The small molecule below binds the protein below.
Small molecule (SMILES): O=c1ccn([C@@H]2O[C@H](CO[P](=O)(O)O[C@H]3[C@@H](O)[C@H](n4ccc(=O)[nH]c4=O)O[C@@H]3COP(=O)(O)O)[C@@H](O)[C@H]2O)c(=O)[nH]1

Binding-site contacts:
Ligand atom O2 contacts residue LEU93 of chain 13.C at 1.9 Å (h-bond).
Ligand atom N3 contacts residue LEU93 of chain 13.C at 1.6 Å (h-bond).
Ligand atom O4 contacts residue LEU114 of chain 13.C at 2.8 Å (h-bond).
Ligand atom N3 contacts residue VAL94 of chain 13.C at 2.3 Å.
Ligand atom N1 contacts residue VAL94 of chain 13.C at 1.9 Å.
Ligand atom C6 contacts residue GLY112 of chain 13.C at 2.2 Å.
Ligand atom N1 contacts residue GLY112 of chain 13.C at 2.9 Å (h-bond).
Ligand atom C4' contacts residue TRP95 of chain 13.C at 3.0 Å (hydrophobic).
Ligand atom C2 contacts residue LEU93 of chain 13.C at 2.0 Å (hydrophobic).
Ligand atom O4' contacts residue VAL94 of chain 13.C at 2.7 Å.
Ligand atom OP1 contacts residue ASN136 of chain 13.C at 2.4 Å (h-bond).
Ligand atom O3' contacts residue GLU131 of chain 13.C at 2.8 Å (salt-bridge).
Ligand atom O4' contacts residue TRP95 of chain 13.C at 2.8 Å (h-bond).
Ligand atom C6 contacts residue VAL94 of chain 13.C at 1.8 Å (hydrophobic).
Ligand atom N3 contacts residue LEU114 of chain 13.C at 2.9 Å (h-bond).
Ligand atom C4 contacts residue VAL107 of chain 13.C at 2.6 Å (hydrophobic).
Ligand atom O4 contacts residue VAL107 of chain 13.C at 1.8 Å.
Ligand atom C1' contacts residue TRP95 of chain 13.C at 2.4 Å (hydrophobic).
Ligand atom C5 contacts residue GLY112 of chain 13.C at 2.6 Å.
Ligand atom N1 contacts residue GLY113 of chain 13.C at 2.8 Å.
Ligand atom O4 contacts residue GLU131 of chain 13.C at 2.6 Å (salt-bridge).
Ligand atom C4 contacts residue VAL94 of chain 13.C at 2.8 Å (hydrophobic).
Ligand atom O2 contacts residue VAL94 of chain 13.C at 1.5 Å.
Ligand atom N3 contacts residue GLY113 of chain 13.C at 2.1 Å.
Ligand atom C2 contacts residue GLY113 of chain 13.C at 2.8 Å.
Ligand atom C5 contacts residue VAL94 of chain 13.C at 2.5 Å (hydrophobic).
Ligand atom C2 contacts residue VAL94 of chain 13.C at 1.7 Å (hydrophobic).
Ligand atom C4 contacts residue LEU114 of chain 13.C at 2.8 Å (hydrophobic).
Ligand atom C6 contacts residue GLY113 of chain 13.C at 1.8 Å.
Ligand atom C4 contacts residue GLY113 of chain 13.C at 1.2 Å.
Ligand atom C4 contacts residue LEU93 of chain 13.C at 2.9 Å (hydrophobic).
Ligand atom C1' contacts residue VAL94 of chain 13.C at 2.6 Å (hydrophobic).
Ligand atom OP2 contacts residue ASN133 of chain 13.C at 2.5 Å.
Ligand atom O5' contacts residue ASN133 of chain 13.C at 2.9 Å (h-bond).
Ligand atom O4 contacts residue GLY113 of chain 13.C at 2.0 Å.
Ligand atom C5 contacts residue THR110 of chain 13.C at 2.9 Å.
Ligand atom O2' contacts residue TRP95 of chain 13.C at 2.5 Å.
Ligand atom C5 contacts residue GLY113 of chain 13.C at 1.2 Å.
Ligand atom N3 contacts residue VAL107 of chain 13.C at 2.9 Å.
Ligand atom C6 contacts residue TYR111 of chain 13.C at 3.1 Å (hydrophobic).

Sequence of chain 14.C:
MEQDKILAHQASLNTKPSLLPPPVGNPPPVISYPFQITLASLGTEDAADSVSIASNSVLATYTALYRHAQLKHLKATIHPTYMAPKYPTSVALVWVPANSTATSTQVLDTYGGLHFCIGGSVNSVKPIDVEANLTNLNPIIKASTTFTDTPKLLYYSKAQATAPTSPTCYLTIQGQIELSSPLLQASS

Sequence of chain 13.D:
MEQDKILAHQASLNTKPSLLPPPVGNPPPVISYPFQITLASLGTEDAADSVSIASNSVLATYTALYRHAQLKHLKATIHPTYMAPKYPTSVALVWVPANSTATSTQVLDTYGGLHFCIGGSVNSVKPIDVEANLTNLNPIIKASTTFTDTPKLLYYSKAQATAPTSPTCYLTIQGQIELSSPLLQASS

Sequence of chain 13.C:
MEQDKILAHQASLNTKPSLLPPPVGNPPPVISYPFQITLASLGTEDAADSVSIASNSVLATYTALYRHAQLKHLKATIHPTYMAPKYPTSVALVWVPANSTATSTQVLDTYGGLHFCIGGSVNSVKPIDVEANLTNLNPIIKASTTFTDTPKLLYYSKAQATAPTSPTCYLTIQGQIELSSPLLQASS